Binding-site contacts:
Ligand atom C3 contacts residue ASN184 of chain 1.C at 3.8 Å.
Ligand atom C1 contacts residue ASN184 of chain 1.C at 1.4 Å.
Ligand atom O5 contacts residue ASN184 of chain 1.C at 2.4 Å (h-bond).
Ligand atom C7 contacts residue ASN184 of chain 1.C at 3.7 Å.
Ligand atom O5 contacts residue ARG114 of chain 1.C at 3.2 Å (salt-bridge).
Ligand atom C5 contacts residue ASN184 of chain 1.C at 3.7 Å.
Ligand atom C2 contacts residue ASN184 of chain 1.C at 2.5 Å.
Ligand atom O7 contacts residue ASN184 of chain 1.C at 3.7 Å.
Ligand atom C1 contacts residue ARG114 of chain 1.C at 3.8 Å.
Ligand atom O6 contacts residue ARG114 of chain 1.C at 4.2 Å.
Ligand atom O7 contacts residue SER187 of chain 1.C at 4.1 Å.
Ligand atom C7 contacts residue TRP185 of chain 1.C at 4.4 Å (hydrophobic).
Ligand atom C8 contacts residue TRP185 of chain 1.C at 3.9 Å (hydrophobic).
Ligand atom C5 contacts residue ARG114 of chain 1.C at 3.5 Å.
Ligand atom C8 contacts residue VAL107 of chain 1.C at 3.9 Å (hydrophobic).
Ligand atom C4 contacts residue ASN184 of chain 1.C at 4.3 Å.
Ligand atom C6 contacts residue ASN120 of chain 1.C at 4.2 Å.
Ligand atom C1 contacts residue HIS111 of chain 1.C at 4.5 Å.
Ligand atom O6 contacts residue ASN184 of chain 1.C at 4.3 Å.
Ligand atom N2 contacts residue ASN184 of chain 1.C at 2.9 Å (h-bond).
Ligand atom C6 contacts residue ARG114 of chain 1.C at 3.5 Å.
Ligand atom C6 contacts residue ASN184 of chain 1.C at 4.5 Å.
Ligand atom O6 contacts residue GLU121 of chain 1.C at 3.8 Å.
Ligand atom O6 contacts residue ASN120 of chain 1.C at 4.2 Å.
Ligand atom C8 contacts residue ASN184 of chain 1.C at 4.0 Å.

This protein binds this small molecule.
Small molecule (SMILES): CC(=O)N[C@@H]1[C@@H](O)[C@H](O)[C@@H](CO)O[C@H]1O

Sequence of chain 1.C:
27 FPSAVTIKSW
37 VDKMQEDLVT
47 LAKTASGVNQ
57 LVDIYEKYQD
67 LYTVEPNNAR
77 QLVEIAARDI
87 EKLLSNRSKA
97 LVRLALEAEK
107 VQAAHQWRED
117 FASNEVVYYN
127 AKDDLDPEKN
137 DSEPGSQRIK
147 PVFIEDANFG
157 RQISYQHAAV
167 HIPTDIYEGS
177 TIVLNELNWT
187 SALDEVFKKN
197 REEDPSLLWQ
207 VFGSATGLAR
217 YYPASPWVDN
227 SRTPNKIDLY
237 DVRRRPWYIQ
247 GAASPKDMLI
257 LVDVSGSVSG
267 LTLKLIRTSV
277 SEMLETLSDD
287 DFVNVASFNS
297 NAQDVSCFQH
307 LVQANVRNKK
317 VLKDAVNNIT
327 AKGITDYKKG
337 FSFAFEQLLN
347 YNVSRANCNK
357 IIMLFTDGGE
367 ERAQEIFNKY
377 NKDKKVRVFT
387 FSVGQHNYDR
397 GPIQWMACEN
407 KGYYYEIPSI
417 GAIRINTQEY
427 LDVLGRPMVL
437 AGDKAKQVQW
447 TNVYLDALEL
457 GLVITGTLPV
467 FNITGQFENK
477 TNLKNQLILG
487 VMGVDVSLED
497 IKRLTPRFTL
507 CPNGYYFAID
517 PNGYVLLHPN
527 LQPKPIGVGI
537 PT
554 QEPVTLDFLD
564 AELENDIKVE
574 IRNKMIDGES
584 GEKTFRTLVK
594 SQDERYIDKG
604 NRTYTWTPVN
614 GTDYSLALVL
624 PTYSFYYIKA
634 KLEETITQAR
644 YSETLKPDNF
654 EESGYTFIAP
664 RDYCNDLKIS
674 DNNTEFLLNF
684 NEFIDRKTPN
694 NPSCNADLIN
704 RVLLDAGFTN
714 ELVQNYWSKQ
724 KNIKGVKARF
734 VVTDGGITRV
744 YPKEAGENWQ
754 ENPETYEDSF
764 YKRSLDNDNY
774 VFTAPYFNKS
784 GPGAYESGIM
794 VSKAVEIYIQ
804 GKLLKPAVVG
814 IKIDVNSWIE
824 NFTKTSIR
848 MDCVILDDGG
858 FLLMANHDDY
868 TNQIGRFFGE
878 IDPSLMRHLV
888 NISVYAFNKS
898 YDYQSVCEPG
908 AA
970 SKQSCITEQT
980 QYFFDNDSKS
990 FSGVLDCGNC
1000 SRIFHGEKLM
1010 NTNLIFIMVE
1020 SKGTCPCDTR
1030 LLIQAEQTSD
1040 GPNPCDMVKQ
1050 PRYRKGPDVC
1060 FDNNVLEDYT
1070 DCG